This protein binds this small molecule.
Small molecule (SMILES): CC(=O)N[C@H]1[C@H](O[C@H]2[C@H](O)[C@@H](NC(C)=O)CO[C@@H]2CO)O[C@H](CO)[C@@H](O)[C@@H]1O

Binding-site contacts:
Ligand atom C3 contacts residue ASN1658 of chain 1.A at 3.8 Å.
Ligand atom C7 contacts residue ASN1658 of chain 1.A at 3.2 Å.
Ligand atom C2 contacts residue ASN1658 of chain 1.A at 2.5 Å.
Ligand atom C4 contacts residue ASN1658 of chain 1.A at 4.3 Å.
Ligand atom C1 contacts residue ASN1658 of chain 1.A at 1.4 Å.
Ligand atom O7 contacts residue ASN1658 of chain 1.A at 3.2 Å (h-bond).
Ligand atom N2 contacts residue ILE541 of chain 1.A at 4.0 Å.
Ligand atom C7 contacts residue ILE541 of chain 1.A at 4.4 Å (hydrophobic).
Ligand atom C5 contacts residue ASN1658 of chain 1.A at 3.7 Å.
Ligand atom N2 contacts residue ASN1658 of chain 1.A at 2.9 Å (h-bond).
Ligand atom O7 contacts residue GLU1858 of chain 1.A at 4.4 Å.
Ligand atom C8 contacts residue ILE541 of chain 1.A at 4.2 Å (hydrophobic).
Ligand atom C8 contacts residue ASN1658 of chain 1.A at 4.3 Å.
Ligand atom O5 contacts residue ASN1658 of chain 1.A at 2.4 Å (h-bond).

Sequence of chain 1.A:
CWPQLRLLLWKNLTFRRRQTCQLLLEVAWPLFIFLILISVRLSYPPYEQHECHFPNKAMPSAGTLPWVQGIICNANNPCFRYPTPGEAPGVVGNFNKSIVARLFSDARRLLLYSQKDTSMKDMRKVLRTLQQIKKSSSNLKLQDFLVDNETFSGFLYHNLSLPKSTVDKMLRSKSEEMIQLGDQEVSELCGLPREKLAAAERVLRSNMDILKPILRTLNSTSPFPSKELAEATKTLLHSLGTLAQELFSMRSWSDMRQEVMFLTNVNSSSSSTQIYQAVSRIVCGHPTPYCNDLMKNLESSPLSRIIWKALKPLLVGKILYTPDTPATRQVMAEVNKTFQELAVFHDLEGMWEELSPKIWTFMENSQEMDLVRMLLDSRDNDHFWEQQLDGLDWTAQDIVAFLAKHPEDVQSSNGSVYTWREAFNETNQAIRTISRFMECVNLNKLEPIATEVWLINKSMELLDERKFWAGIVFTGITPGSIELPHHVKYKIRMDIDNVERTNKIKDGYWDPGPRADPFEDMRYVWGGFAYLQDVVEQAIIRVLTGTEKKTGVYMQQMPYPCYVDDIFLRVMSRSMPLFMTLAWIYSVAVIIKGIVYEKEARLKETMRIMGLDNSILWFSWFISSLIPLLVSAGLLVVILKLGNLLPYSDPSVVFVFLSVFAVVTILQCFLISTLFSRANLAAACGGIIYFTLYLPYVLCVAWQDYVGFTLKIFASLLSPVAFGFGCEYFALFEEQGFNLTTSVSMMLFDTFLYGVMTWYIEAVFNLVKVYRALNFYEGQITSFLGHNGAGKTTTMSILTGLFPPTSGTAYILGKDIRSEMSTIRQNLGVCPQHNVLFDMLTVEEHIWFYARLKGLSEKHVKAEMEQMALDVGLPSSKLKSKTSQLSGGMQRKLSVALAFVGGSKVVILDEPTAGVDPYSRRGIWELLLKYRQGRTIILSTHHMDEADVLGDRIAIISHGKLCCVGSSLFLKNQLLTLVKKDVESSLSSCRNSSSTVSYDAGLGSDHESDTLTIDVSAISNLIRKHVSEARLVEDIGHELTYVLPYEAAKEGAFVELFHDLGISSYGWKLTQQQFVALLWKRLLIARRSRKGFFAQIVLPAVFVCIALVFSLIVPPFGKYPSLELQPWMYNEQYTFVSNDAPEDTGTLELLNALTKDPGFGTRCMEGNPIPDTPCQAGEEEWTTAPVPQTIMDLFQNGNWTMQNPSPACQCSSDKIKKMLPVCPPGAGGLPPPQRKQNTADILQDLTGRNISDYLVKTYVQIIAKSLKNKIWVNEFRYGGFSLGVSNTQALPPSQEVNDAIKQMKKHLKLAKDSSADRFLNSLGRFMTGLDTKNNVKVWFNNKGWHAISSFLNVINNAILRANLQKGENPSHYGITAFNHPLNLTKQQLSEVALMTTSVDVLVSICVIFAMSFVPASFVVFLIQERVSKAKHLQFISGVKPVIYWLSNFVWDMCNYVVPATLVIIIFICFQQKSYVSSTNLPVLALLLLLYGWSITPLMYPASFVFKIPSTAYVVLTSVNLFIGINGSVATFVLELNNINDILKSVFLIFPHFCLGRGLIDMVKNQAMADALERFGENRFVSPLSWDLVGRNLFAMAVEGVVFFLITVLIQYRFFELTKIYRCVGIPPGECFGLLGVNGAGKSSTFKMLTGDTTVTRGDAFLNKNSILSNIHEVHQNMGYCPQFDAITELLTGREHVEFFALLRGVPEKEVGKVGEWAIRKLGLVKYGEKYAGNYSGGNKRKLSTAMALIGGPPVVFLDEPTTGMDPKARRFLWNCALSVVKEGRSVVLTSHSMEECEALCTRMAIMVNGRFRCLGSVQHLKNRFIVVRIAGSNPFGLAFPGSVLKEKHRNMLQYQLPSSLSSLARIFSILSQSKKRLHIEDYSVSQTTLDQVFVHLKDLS